This small molecule binds to this protein.
Small molecule (SMILES): Nc1cc[n+]([C@@H]2O[C@H](COP(=O)(O)O)[C@@H](O)[C@H]2O)c(=O)[nH]1

Binding-site contacts:
Ligand atom C1' contacts residue GLY152 of chain 2.A at 3.7 Å.
Ligand atom C5 contacts residue GLY10 of chain 2.A at 3.6 Å.
Ligand atom N3 contacts residue ASP154 of chain 2.A at 3.5 Å (salt-bridge).
Ligand atom OP3 contacts residue ASN31 of chain 2.A at 3.2 Å (h-bond).
Ligand atom P contacts residue TYR156 of chain 2.A at 3.4 Å.
Ligand atom C5 contacts residue TYR156 of chain 2.A at 3.5 Å (hydrophobic).
Ligand atom OP3 contacts residue TYR156 of chain 2.A at 3.5 Å (h-bond).
Ligand atom C6 contacts residue GLY10 of chain 2.A at 3.6 Å.
Ligand atom C4 contacts residue GLY10 of chain 2.A at 3.7 Å.
Ligand atom C5 contacts residue SER161 of chain 2.A at 3.1 Å.
Ligand atom O3' contacts residue GLY133 of chain 2.A at 3.8 Å.
Ligand atom P contacts residue ASN31 of chain 2.A at 3.8 Å.
Ligand atom O4' contacts residue ASN9 of chain 2.A at 3.1 Å (h-bond).
Ligand atom C3' contacts residue TYR156 of chain 2.A at 3.3 Å (hydrophobic).
Ligand atom O2' contacts residue GLY133 of chain 2.A at 3.1 Å (h-bond).
Ligand atom N3 contacts residue TYR156 of chain 2.A at 3.1 Å (h-bond).
Ligand atom O3' contacts residue THR131 of chain 2.A at 3.3 Å.
Ligand atom O2 contacts residue ASP154 of chain 2.A at 2.9 Å (salt-bridge).
Ligand atom O4' contacts residue GLY8 of chain 2.A at 3.3 Å.
Ligand atom C5' contacts residue CYS30 of chain 2.A at 3.5 Å (hydrophobic).
Ligand atom OP1 contacts residue TYR162 of chain 2.A at 2.6 Å (h-bond).
Ligand atom OP2 contacts residue ASN31 of chain 2.A at 3.1 Å (h-bond).
Ligand atom O2 contacts residue PHE155 of chain 2.A at 3.0 Å (h-bond).
Ligand atom C2 contacts residue ASP154 of chain 2.A at 3.4 Å.
Ligand atom OP1 contacts residue TYR156 of chain 2.A at 2.6 Å (h-bond).
Ligand atom P contacts residue TYR162 of chain 2.A at 3.8 Å.
Ligand atom O3' contacts residue SER132 of chain 2.A at 3.0 Å (h-bond).
Ligand atom O2 contacts residue ILE153 of chain 2.A at 3.4 Å.
Ligand atom N4 contacts residue SER161 of chain 2.A at 2.7 Å (h-bond).
Ligand atom O5' contacts residue TYR156 of chain 2.A at 3.8 Å.
Ligand atom N4 contacts residue TYR156 of chain 2.A at 3.3 Å.
Ligand atom C4 contacts residue TYR156 of chain 2.A at 3.6 Å (hydrophobic).
Ligand atom N3 contacts residue PHE155 of chain 2.A at 3.3 Å (h-bond).
Ligand atom C4 contacts residue SER161 of chain 2.A at 3.3 Å.
Ligand atom N1 contacts residue GLY152 of chain 2.A at 3.7 Å.
Ligand atom C2 contacts residue GLY152 of chain 2.A at 3.8 Å.
Ligand atom O3' contacts residue TYR156 of chain 2.A at 3.8 Å.
Ligand atom C2 contacts residue PHE155 of chain 2.A at 3.6 Å (hydrophobic).
Ligand atom C2' contacts residue THR131 of chain 2.A at 3.6 Å.
Ligand atom O2' contacts residue THR131 of chain 2.A at 2.9 Å (h-bond).

Sequence of chain 2.A:
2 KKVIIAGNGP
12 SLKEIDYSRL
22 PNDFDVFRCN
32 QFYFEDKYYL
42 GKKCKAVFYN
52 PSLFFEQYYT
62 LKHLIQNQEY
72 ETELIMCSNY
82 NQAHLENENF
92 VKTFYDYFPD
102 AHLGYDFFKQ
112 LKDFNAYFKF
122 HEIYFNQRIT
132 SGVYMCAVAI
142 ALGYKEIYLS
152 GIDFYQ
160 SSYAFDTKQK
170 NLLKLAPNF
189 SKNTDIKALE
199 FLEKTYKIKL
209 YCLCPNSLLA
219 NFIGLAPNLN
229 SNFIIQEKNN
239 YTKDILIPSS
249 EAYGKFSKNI